Binding-site contacts:
Ligand atom CAO contacts residue ILE189 of chain 1.A at 3.6 Å (hydrophobic).
Ligand atom BRAD contacts residue VAL81 of chain 1.A at 4.1 Å.
Ligand atom BRAD contacts residue ILE189 of chain 1.A at 4.0 Å.
Ligand atom CAM contacts residue ILE189 of chain 1.A at 3.8 Å (hydrophobic).
Ligand atom CAP contacts residue ILE189 of chain 1.A at 4.1 Å (hydrophobic).
Ligand atom OAA contacts residue HIS175 of chain 1.A at 2.7 Å (h-bond).
Ligand atom OAA contacts residue MET178 of chain 1.A at 3.6 Å.
Ligand atom CAL contacts residue VAL81 of chain 1.A at 4.2 Å (hydrophobic).
Ligand atom CAN contacts residue LEU60 of chain 1.A at 4.0 Å (hydrophobic).
Ligand atom BRAC contacts residue VAL81 of chain 1.A at 4.3 Å.
Ligand atom CAF contacts residue TRS1 of chain 1.B at 4.1 Å.
Ligand atom NAI contacts residue VAL68 of chain 1.A at 3.6 Å.
Ligand atom BRAB contacts residue ILE110 of chain 1.A at 3.6 Å.
Ligand atom NAQ contacts residue VAL68 of chain 1.A at 4.1 Å.
Ligand atom CAK contacts residue MET178 of chain 1.A at 4.2 Å (hydrophobic).
Ligand atom NAJ contacts residue TRS1 of chain 1.B at 3.7 Å.
Ligand atom CAF contacts residue HIS175 of chain 1.A at 3.3 Å.
Ligand atom CAN contacts residue MET178 of chain 1.A at 3.5 Å (hydrophobic).
Ligand atom BRAC contacts residue ILE131 of chain 1.A at 2.8 Å.
Ligand atom BRAD contacts residue PHE128 of chain 1.A at 4.0 Å.
Ligand atom BRAB contacts residue GLU129 of chain 1.A at 3.2 Å.
Ligand atom BRAB contacts residue ILE131 of chain 1.A at 4.3 Å.
Ligand atom CAF contacts residue MET178 of chain 1.A at 4.0 Å (hydrophobic).
Ligand atom CAL contacts residue MET178 of chain 1.A at 3.7 Å (hydrophobic).
Ligand atom CAP contacts residue MET178 of chain 1.A at 4.0 Å (hydrophobic).
Ligand atom BRAB contacts residue VAL81 of chain 1.A at 3.8 Å.
Ligand atom CAK contacts residue VAL81 of chain 1.A at 3.9 Å (hydrophobic).
Ligand atom BRAE contacts residue MET178 of chain 1.A at 3.7 Å.
Ligand atom NAJ contacts residue ILE189 of chain 1.A at 4.1 Å.
Ligand atom NAI contacts residue TRS1 of chain 1.B at 4.0 Å.
Ligand atom OAA contacts residue TRS1 of chain 1.B at 4.2 Å.
Ligand atom CAH contacts residue LEU60 of chain 1.A at 3.6 Å (hydrophobic).
Ligand atom NAI contacts residue ILE189 of chain 1.A at 3.5 Å.
Ligand atom NAJ contacts residue VAL68 of chain 1.A at 3.8 Å.
Ligand atom CAO contacts residue VAL68 of chain 1.A at 3.8 Å (hydrophobic).
Ligand atom CAM contacts residue VAL81 of chain 1.A at 3.8 Å (hydrophobic).
Ligand atom CAP contacts residue VAL68 of chain 1.A at 4.1 Å (hydrophobic).
Ligand atom BRAE contacts residue LEU60 of chain 1.A at 3.8 Å.
Ligand atom CAG contacts residue MET178 of chain 1.A at 4.3 Å (hydrophobic).
Ligand atom BRAC contacts residue MET178 of chain 1.A at 4.0 Å.

Sequence of chain 1.A:
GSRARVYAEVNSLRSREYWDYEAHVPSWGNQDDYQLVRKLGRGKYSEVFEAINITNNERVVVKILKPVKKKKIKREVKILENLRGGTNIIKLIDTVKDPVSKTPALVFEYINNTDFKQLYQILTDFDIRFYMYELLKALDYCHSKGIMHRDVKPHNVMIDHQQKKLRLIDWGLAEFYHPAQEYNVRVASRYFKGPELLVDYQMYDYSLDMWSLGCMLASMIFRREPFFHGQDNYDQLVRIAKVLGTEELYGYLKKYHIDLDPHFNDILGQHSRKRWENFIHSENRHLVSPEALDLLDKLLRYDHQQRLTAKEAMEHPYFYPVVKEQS

This protein binds this small molecule.
Small molecule (SMILES): OCCCn1nnc2c(Br)c(Br)c(Br)c(Br)c21